Sequence of chain 17.C:
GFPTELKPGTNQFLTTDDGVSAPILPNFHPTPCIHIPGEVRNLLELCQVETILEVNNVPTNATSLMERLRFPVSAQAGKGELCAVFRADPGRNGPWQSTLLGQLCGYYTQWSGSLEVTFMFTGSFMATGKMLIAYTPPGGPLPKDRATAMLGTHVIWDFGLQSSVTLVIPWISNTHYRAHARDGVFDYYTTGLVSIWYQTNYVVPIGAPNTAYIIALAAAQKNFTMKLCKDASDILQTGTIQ

Binding-site contacts:
Ligand atom CAR contacts residue PHE135 of chain 16.A at 3.4 Å (hydrophobic).
Ligand atom CAK contacts residue MET195 of chain 16.A at 3.6 Å (hydrophobic).
Ligand atom CAX contacts residue TRP203 of chain 16.A at 3.6 Å (hydrophobic).
Ligand atom CAU contacts residue TRP203 of chain 16.A at 3.7 Å (hydrophobic).
Ligand atom CAA contacts residue PRO177 of chain 16.A at 3.8 Å (hydrophobic).
Ligand atom OAW contacts residue ILE111 of chain 16.A at 3.6 Å.
Ligand atom CBC contacts residue ASN228 of chain 16.A at 3.9 Å.
Ligand atom CAJ contacts residue ILE111 of chain 16.A at 3.3 Å (hydrophobic).
Ligand atom OAB contacts residue ASP112 of chain 16.A at 3.5 Å.
Ligand atom CAG contacts residue PHE233 of chain 16.A at 3.2 Å (hydrophobic).
Ligand atom CAU contacts residue ASN228 of chain 16.A at 3.6 Å.
Ligand atom CAU contacts residue TYR201 of chain 16.A at 3.8 Å (hydrophobic).
Ligand atom CAM contacts residue VAL192 of chain 16.A at 3.3 Å (hydrophobic).
Ligand atom CAH contacts residue TRP203 of chain 16.A at 3.5 Å (hydrophobic).
Ligand atom CAN contacts residue PHE155 of chain 16.A at 3.6 Å (hydrophobic).
Ligand atom CAE contacts residue ASP112 of chain 16.A at 3.7 Å.
Ligand atom CAI contacts residue THR114 of chain 16.A at 3.8 Å.
Ligand atom CAC contacts residue PHE137 of chain 16.A at 3.8 Å (hydrophobic).
Ligand atom CAC contacts residue PHE233 of chain 16.A at 3.1 Å (hydrophobic).
Ligand atom CAL contacts residue ILE111 of chain 16.A at 3.6 Å (hydrophobic).
Ligand atom NBE contacts residue TRP203 of chain 16.A at 3.2 Å.
Ligand atom CAP contacts residue ILE111 of chain 16.A at 3.8 Å (hydrophobic).
Ligand atom CAD contacts residue GLN202 of chain 16.A at 3.5 Å.
Ligand atom CAM contacts residue ILE24 of chain 16.C at 3.7 Å (hydrophobic).
Ligand atom CAZ contacts residue MET195 of chain 16.A at 3.9 Å (hydrophobic).
Ligand atom CAH contacts residue GLN202 of chain 16.A at 3.7 Å.
Ligand atom CAG contacts residue PHE137 of chain 16.A at 3.7 Å (hydrophobic).
Ligand atom OAB contacts residue ILE113 of chain 16.A at 3.2 Å (h-bond).
Ligand atom CAI contacts residue ASP112 of chain 16.A at 3.5 Å.
Ligand atom OAW contacts residue MET195 of chain 16.A at 3.5 Å.
Ligand atom CAT contacts residue TYR201 of chain 16.A at 3.5 Å (hydrophobic).
Ligand atom CBC contacts residue TRP203 of chain 16.A at 3.2 Å (hydrophobic).
Ligand atom CAH contacts residue ASN228 of chain 16.A at 3.2 Å.
Ligand atom CAK contacts residue VAL192 of chain 16.A at 3.1 Å (hydrophobic).
Ligand atom CAY contacts residue PHE155 of chain 16.A at 3.8 Å (hydrophobic).
Ligand atom CAI contacts residue TRP203 of chain 16.A at 3.6 Å (hydrophobic).
Ligand atom NBE contacts residue ASN228 of chain 16.A at 3.9 Å.
Ligand atom CAE contacts residue THR114 of chain 16.A at 3.5 Å.
Ligand atom CAA contacts residue ILE24 of chain 16.C at 3.8 Å (hydrophobic).
Ligand atom CAD contacts residue ASN228 of chain 16.A at 3.5 Å.

Sequence of chain 16.A:
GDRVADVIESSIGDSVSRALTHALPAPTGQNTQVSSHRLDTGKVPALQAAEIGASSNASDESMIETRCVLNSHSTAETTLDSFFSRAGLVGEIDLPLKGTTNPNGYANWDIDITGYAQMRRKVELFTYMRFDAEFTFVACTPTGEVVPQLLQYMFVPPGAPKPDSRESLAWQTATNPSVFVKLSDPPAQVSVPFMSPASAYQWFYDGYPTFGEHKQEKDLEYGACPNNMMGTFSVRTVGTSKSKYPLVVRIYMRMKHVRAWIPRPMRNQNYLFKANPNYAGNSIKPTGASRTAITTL

Sequence of chain 16.C:
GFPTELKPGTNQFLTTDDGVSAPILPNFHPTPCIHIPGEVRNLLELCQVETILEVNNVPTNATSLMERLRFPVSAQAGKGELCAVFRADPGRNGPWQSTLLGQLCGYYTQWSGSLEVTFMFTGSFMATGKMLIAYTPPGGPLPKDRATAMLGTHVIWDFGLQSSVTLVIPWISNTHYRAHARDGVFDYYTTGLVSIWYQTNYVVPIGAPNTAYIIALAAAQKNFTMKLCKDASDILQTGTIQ

The protein below binds the small molecule below.
Small molecule (SMILES): Cc1cccc(-c2ccc(OCCCCCN3CCN(c4ccncc4)C3=O)cc2)c1